Binding-site contacts:
Ligand atom O1 contacts residue VAL318 of chain 1.A at 2.7 Å.
Ligand atom C18 contacts residue ARG89 of chain 1.A at 2.7 Å.
Ligand atom C17 contacts residue ARG89 of chain 1.A at 3.5 Å.
Ligand atom C18 contacts residue TYR324 of chain 1.A at 3.6 Å (hydrophobic).
Ligand atom C16 contacts residue ALA496 of chain 1.A at 3.8 Å (hydrophobic).
Ligand atom C4 contacts residue LEU321 of chain 1.A at 3.5 Å (hydrophobic).
Ligand atom O contacts residue SER322 of chain 1.A at 3.1 Å.
Ligand atom O1 contacts residue SER499 of chain 1.A at 3.6 Å (h-bond).
Ligand atom C12 contacts residue TYR354 of chain 1.A at 3.6 Å (hydrophobic).
Ligand atom C8 contacts residue VAL318 of chain 1.A at 3.4 Å (hydrophobic).
Ligand atom C3 contacts residue VAL492 of chain 1.A at 3.7 Å (hydrophobic).
Ligand atom C13 contacts residue GLY495 of chain 1.A at 3.8 Å.
Ligand atom C9 contacts residue VAL318 of chain 1.A at 3.8 Å (hydrophobic).
Ligand atom C12 contacts residue TRP356 of chain 1.A at 3.7 Å (hydrophobic).
Ligand atom C2 contacts residue SER322 of chain 1.A at 3.4 Å.
Ligand atom C6 contacts residue VAL492 of chain 1.A at 3.8 Å (hydrophobic).
Ligand atom C8 contacts residue ALA496 of chain 1.A at 3.6 Å (hydrophobic).
Ligand atom C14 contacts residue MET491 of chain 1.A at 3.4 Å (hydrophobic).
Ligand atom O3 contacts residue TYR324 of chain 1.A at 3.4 Å.
Ligand atom C3 contacts residue SER322 of chain 1.A at 3.3 Å.
Ligand atom C7 contacts residue VAL318 of chain 1.A at 3.7 Å (hydrophobic).
Ligand atom CL contacts residue LEU353 of chain 1.A at 3.6 Å.
Ligand atom O2 contacts residue TYR324 of chain 1.A at 3.1 Å (h-bond).
Ligand atom N contacts residue VAL318 of chain 1.A at 3.8 Å.
Ligand atom O contacts residue TYR324 of chain 1.A at 3.3 Å (h-bond).
Ligand atom O3 contacts residue ARG89 of chain 1.A at 3.0 Å (salt-bridge).
Ligand atom C6 contacts residue SER322 of chain 1.A at 3.3 Å.
Ligand atom C16 contacts residue VAL318 of chain 1.A at 3.6 Å (hydrophobic).
Ligand atom C15 contacts residue ALA496 of chain 1.A at 3.2 Å (hydrophobic).
Ligand atom C11 contacts residue TYR354 of chain 1.A at 3.8 Å (hydrophobic).
Ligand atom C6 contacts residue LEU321 of chain 1.A at 3.2 Å (hydrophobic).
Ligand atom C16 contacts residue LEU500 of chain 1.A at 3.5 Å (hydrophobic).
Ligand atom O2 contacts residue ARG89 of chain 1.A at 2.4 Å (salt-bridge).
Ligand atom C14 contacts residue ALA496 of chain 1.A at 3.4 Å (hydrophobic).
Ligand atom C2 contacts residue TYR324 of chain 1.A at 3.2 Å (hydrophobic).
Ligand atom C15 contacts residue GLY495 of chain 1.A at 3.5 Å.
Ligand atom C14 contacts residue GLY495 of chain 1.A at 3.2 Å.
Ligand atom C3 contacts residue TYR324 of chain 1.A at 3.7 Å (hydrophobic).
Ligand atom C4 contacts residue VAL492 of chain 1.A at 3.4 Å (hydrophobic).
Ligand atom C7 contacts residue ALA496 of chain 1.A at 3.8 Å (hydrophobic).

This small molecule binds to this protein.
Small molecule (SMILES): COc1ccc2c(c1)c(CC(=O)O)c(C)n2C(=O)c1ccc(Cl)cc1

Sequence of chain 1.A:
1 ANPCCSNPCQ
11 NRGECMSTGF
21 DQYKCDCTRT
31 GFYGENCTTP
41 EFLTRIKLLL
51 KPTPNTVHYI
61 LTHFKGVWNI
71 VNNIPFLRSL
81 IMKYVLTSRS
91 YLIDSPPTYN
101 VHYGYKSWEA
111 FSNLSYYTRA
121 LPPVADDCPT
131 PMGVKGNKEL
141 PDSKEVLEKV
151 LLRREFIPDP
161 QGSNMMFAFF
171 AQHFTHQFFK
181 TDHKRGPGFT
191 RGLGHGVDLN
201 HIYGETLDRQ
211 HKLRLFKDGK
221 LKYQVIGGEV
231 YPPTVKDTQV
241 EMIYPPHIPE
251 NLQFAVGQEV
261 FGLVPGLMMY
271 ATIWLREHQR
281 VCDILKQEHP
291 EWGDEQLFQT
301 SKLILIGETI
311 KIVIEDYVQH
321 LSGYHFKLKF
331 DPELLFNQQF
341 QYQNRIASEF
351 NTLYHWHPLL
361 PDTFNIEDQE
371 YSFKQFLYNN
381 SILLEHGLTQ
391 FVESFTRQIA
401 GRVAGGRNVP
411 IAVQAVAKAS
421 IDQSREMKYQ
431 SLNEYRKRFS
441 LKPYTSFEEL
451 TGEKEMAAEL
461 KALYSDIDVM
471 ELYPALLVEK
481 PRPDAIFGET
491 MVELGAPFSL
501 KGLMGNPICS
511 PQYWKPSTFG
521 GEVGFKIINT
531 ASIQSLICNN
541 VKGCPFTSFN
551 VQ